Binding-site contacts:
Ligand atom C5 contacts residue THR37 of chain 1.A at 4.2 Å.
Ligand atom C7 contacts residue ASN35 of chain 1.A at 3.5 Å.
Ligand atom O6 contacts residue GLU38 of chain 1.A at 4.4 Å.
Ligand atom C1 contacts residue THR37 of chain 1.A at 4.3 Å.
Ligand atom C5 contacts residue ASN35 of chain 1.A at 3.6 Å.
Ligand atom C6 contacts residue GLU38 of chain 1.A at 4.3 Å.
Ligand atom C2 contacts residue ASN35 of chain 1.A at 2.5 Å.
Ligand atom O5 contacts residue ASN35 of chain 1.A at 2.4 Å (h-bond).
Ligand atom O5 contacts residue THR37 of chain 1.A at 4.4 Å.
Ligand atom O7 contacts residue ASN35 of chain 1.A at 3.7 Å.
Ligand atom C4 contacts residue ASN35 of chain 1.A at 4.2 Å.
Ligand atom N2 contacts residue ASN35 of chain 1.A at 3.0 Å (h-bond).
Ligand atom C6 contacts residue THR37 of chain 1.A at 4.2 Å.
Ligand atom O5 contacts residue GLU38 of chain 1.A at 3.9 Å.
Ligand atom C1 contacts residue ASN35 of chain 1.A at 1.4 Å.
Ligand atom C3 contacts residue ASN35 of chain 1.A at 3.9 Å.

Sequence of chain 1.A:
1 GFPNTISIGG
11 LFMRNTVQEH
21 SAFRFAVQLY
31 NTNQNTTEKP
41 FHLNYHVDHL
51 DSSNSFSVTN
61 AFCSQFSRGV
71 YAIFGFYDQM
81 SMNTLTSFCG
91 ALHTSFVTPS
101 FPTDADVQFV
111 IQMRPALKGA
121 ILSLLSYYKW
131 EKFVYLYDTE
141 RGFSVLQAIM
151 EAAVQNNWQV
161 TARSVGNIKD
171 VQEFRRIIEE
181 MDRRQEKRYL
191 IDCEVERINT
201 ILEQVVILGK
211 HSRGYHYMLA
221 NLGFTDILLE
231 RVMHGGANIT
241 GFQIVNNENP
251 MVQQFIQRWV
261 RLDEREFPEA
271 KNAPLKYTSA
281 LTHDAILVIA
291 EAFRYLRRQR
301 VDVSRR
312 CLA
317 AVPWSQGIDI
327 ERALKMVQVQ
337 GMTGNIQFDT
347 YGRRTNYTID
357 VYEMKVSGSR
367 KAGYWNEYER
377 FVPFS

This small molecule binds to this protein.
Small molecule (SMILES): CC(=O)N[C@@H]1[C@@H](O)[C@H](O)[C@@H](CO)O[C@H]1O